The protein below binds the small molecule below.
Small molecule (SMILES): CC(=O)NC1C(O)SC(CO)C(O)C1O

Binding-site contacts:
Ligand atom C1 contacts residue UDP1 of chain 1.I at 3.4 Å.
Ligand atom C4 contacts residue GLY346 of chain 1.C at 4.0 Å.
Ligand atom C3 contacts residue HIS612 of chain 1.C at 3.6 Å.
Ligand atom O6 contacts residue THR252 of chain 1.C at 3.1 Å (h-bond).
Ligand atom C4 contacts residue SER9 of chain 1.D at 3.9 Å.
Ligand atom C7 contacts residue HIS612 of chain 1.C at 4.1 Å.
Ligand atom N2 contacts residue HIS612 of chain 1.C at 3.7 Å.
Ligand atom C8 contacts residue HIS190 of chain 1.C at 4.1 Å.
Ligand atom N2 contacts residue SER9 of chain 1.D at 3.2 Å (h-bond).
Ligand atom N2 contacts residue UDP1 of chain 1.I at 3.0 Å (h-bond).
Ligand atom O7 contacts residue SER9 of chain 1.D at 3.6 Å.
Ligand atom C8 contacts residue TYR533 of chain 1.C at 3.3 Å (hydrophobic).
Ligand atom C3 contacts residue UDP1 of chain 1.I at 3.6 Å.
Ligand atom O7 contacts residue HIS190 of chain 1.C at 2.7 Å (h-bond).
Ligand atom O4 contacts residue PHE386 of chain 1.C at 3.4 Å.
Ligand atom C6 contacts residue LEU255 of chain 1.C at 3.4 Å (hydrophobic).
Ligand atom C7 contacts residue UDP1 of chain 1.I at 3.8 Å.
Ligand atom S5 contacts residue PRO251 of chain 1.C at 3.8 Å.
Ligand atom C1 contacts residue SER9 of chain 1.D at 1.4 Å.
Ligand atom C7 contacts residue PRO348 of chain 1.C at 3.8 Å (hydrophobic).
Ligand atom C6 contacts residue THR252 of chain 1.C at 3.4 Å.
Ligand atom O6 contacts residue GLY346 of chain 1.C at 3.2 Å.
Ligand atom O7 contacts residue PRO348 of chain 1.C at 3.3 Å.
Ligand atom C4 contacts residue LEU345 of chain 1.C at 3.3 Å (hydrophobic).
Ligand atom C5 contacts residue SER9 of chain 1.D at 3.7 Å.
Ligand atom O3 contacts residue PRO348 of chain 1.C at 3.7 Å.
Ligand atom C2 contacts residue UDP1 of chain 1.I at 3.6 Å.
Ligand atom O6 contacts residue LEU345 of chain 1.C at 3.1 Å (h-bond).
Ligand atom C3 contacts residue SER9 of chain 1.D at 3.6 Å.
Ligand atom C6 contacts residue LEU345 of chain 1.C at 4.0 Å (hydrophobic).
Ligand atom C5 contacts residue THR613 of chain 1.C at 3.5 Å.
Ligand atom S5 contacts residue SER9 of chain 1.D at 2.1 Å (h-bond).
Ligand atom C8 contacts residue MET193 of chain 1.C at 3.7 Å (hydrophobic).
Ligand atom C7 contacts residue HIS190 of chain 1.C at 3.6 Å.
Ligand atom O4 contacts residue LEU345 of chain 1.C at 2.6 Å (h-bond).
Ligand atom C8 contacts residue CYS609 of chain 1.C at 3.9 Å (hydrophobic).
Ligand atom C7 contacts residue SER9 of chain 1.D at 3.6 Å.
Ligand atom C2 contacts residue SER9 of chain 1.D at 2.4 Å.
Ligand atom C8 contacts residue UDP1 of chain 1.I at 3.5 Å.
Ligand atom O3 contacts residue HIS612 of chain 1.C at 2.8 Å (h-bond).

Sequence of chain 1.D:
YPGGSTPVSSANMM

Sequence of chain 1.C:
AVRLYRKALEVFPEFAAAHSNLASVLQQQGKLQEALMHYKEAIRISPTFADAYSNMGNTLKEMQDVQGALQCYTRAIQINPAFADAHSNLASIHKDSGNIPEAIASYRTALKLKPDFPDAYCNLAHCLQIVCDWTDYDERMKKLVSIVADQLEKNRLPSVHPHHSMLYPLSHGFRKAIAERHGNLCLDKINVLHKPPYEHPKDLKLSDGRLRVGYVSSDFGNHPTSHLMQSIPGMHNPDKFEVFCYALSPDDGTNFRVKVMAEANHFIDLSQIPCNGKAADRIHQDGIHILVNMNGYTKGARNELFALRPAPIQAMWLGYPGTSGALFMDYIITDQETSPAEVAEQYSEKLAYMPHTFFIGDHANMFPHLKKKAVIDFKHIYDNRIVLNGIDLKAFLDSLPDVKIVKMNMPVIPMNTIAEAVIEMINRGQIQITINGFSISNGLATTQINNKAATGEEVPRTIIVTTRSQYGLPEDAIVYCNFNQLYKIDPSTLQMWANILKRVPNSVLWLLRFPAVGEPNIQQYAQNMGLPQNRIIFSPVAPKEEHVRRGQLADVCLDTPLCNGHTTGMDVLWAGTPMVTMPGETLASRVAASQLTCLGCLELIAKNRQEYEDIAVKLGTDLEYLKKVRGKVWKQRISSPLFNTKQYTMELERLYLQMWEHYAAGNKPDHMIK